A small-molecule ligand and the protein it binds are described below.
Small molecule (SMILES): CN(C)c1nc2ccccc2n1-c1nc(N2CCOCC2)c2nc(CN3CCC(C(C)(C)O)CC3)n(C)c2n1

Binding-site contacts:
Ligand atom N8 contacts residue LYS691 of chain 1.A at 2.6 Å (salt-bridge).
Ligand atom C25 contacts residue ILE737 of chain 1.A at 3.6 Å (hydrophobic).
Ligand atom N7 contacts residue ILE821 of chain 1.A at 3.7 Å.
Ligand atom C22 contacts residue TYR725 of chain 1.A at 3.5 Å (hydrophobic).
Ligand atom C23 contacts residue ASP822 of chain 1.A at 3.2 Å.
Ligand atom C19 contacts residue GLU738 of chain 1.A at 3.7 Å.
Ligand atom N2 contacts residue MET811 of chain 1.A at 3.4 Å.
Ligand atom C23 contacts residue ASP699 of chain 1.A at 3.2 Å.
Ligand atom C25 contacts residue LYS691 of chain 1.A at 3.1 Å.
Ligand atom C14 contacts residue ILE821 of chain 1.A at 3.7 Å (hydrophobic).
Ligand atom C22 contacts residue ILE821 of chain 1.A at 3.7 Å (hydrophobic).
Ligand atom C15 contacts residue MET811 of chain 1.A at 3.7 Å (hydrophobic).
Ligand atom C18 contacts residue GLU738 of chain 1.A at 3.3 Å.
Ligand atom C15 contacts residue ILE689 of chain 1.A at 3.7 Å (hydrophobic).
Ligand atom C18 contacts residue VAL740 of chain 1.A at 3.7 Å (hydrophobic).
Ligand atom N8 contacts residue ASP822 of chain 1.A at 3.7 Å.
Ligand atom C17 contacts residue MET811 of chain 1.A at 3.5 Å (hydrophobic).
Ligand atom C8 contacts residue TRP670 of chain 1.A at 3.4 Å (hydrophobic).
Ligand atom C11 contacts residue MET811 of chain 1.A at 3.7 Å (hydrophobic).
Ligand atom C24 contacts residue LYS691 of chain 1.A at 3.1 Å.
Ligand atom C9 contacts residue LYS748 of chain 1.A at 3.4 Å.
Ligand atom C23 contacts residue ILE737 of chain 1.A at 3.4 Å (hydrophobic).
Ligand atom C17 contacts residue VAL740 of chain 1.A at 3.3 Å (hydrophobic).
Ligand atom N6 contacts residue ILE689 of chain 1.A at 3.6 Å.
Ligand atom C13 contacts residue LYS748 of chain 1.A at 3.1 Å.
Ligand atom C22 contacts residue ASP822 of chain 1.A at 3.6 Å.
Ligand atom C16 contacts residue MET811 of chain 1.A at 3.7 Å (hydrophobic).
Ligand atom C23 contacts residue TYR725 of chain 1.A at 3.5 Å (hydrophobic).
Ligand atom N5 contacts residue ILE689 of chain 1.A at 3.7 Å.
Ligand atom O1 contacts residue VAL740 of chain 1.A at 2.6 Å (h-bond).
Ligand atom C1 contacts residue LYS660 of chain 1.A at 3.3 Å.
Ligand atom C21 contacts residue ILE821 of chain 1.A at 3.6 Å (hydrophobic).
Ligand atom O1 contacts residue ILE739 of chain 1.A at 3.5 Å.
Ligand atom C1 contacts residue TRP670 of chain 1.A at 3.7 Å (hydrophobic).
Ligand atom C24 contacts residue ILE737 of chain 1.A at 3.3 Å (hydrophobic).
Ligand atom C22 contacts residue ILE737 of chain 1.A at 3.7 Å (hydrophobic).
Ligand atom O2 contacts residue TRP670 of chain 1.A at 3.7 Å.
Ligand atom C24 contacts residue ASP822 of chain 1.A at 3.3 Å.
Ligand atom O1 contacts residue GLU738 of chain 1.A at 3.6 Å (salt-bridge).
Ligand atom C27 contacts residue PRO668 of chain 1.A at 3.6 Å (hydrophobic).

Sequence of chain 1.A:
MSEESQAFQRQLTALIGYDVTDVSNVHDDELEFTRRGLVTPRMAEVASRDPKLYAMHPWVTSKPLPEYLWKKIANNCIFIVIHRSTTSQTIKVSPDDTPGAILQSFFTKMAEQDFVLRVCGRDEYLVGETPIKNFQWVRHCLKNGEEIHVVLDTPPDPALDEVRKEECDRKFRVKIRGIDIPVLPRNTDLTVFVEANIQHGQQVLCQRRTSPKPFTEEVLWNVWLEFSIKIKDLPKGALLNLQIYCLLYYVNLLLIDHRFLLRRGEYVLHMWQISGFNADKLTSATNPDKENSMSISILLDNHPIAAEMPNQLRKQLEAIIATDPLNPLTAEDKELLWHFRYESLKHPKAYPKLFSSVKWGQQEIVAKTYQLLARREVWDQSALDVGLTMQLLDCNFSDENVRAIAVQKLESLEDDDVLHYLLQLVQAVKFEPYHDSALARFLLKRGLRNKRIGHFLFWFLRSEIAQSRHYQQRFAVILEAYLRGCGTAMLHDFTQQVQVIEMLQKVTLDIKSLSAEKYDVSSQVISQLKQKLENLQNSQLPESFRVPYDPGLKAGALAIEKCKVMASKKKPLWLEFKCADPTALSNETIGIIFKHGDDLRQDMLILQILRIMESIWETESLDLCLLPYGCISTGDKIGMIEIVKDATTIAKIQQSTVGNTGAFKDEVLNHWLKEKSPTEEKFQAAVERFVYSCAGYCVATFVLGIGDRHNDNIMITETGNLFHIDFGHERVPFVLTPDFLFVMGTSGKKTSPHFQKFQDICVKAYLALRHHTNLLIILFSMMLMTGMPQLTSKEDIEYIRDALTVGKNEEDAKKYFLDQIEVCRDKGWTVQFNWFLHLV